Binding-site contacts:
Ligand atom N contacts residue TYR619 of chain 25.R at 3.6 Å.
Ligand atom O contacts residue TYR619 of chain 25.R at 2.7 Å.
Ligand atom CD2 contacts residue GLU894 of chain 25.R at 3.7 Å.
Ligand atom CD2 contacts residue ARG845 of chain 25.R at 4.0 Å.
Ligand atom CB contacts residue PHE896 of chain 25.R at 4.0 Å (hydrophobic).
Ligand atom CE1 contacts residue GLU894 of chain 25.R at 4.1 Å.
Ligand atom O contacts residue ALA857 of chain 25.R at 3.7 Å.
Ligand atom N contacts residue ASP618 of chain 25.R at 3.4 Å (salt-bridge).
Ligand atom CB contacts residue TYR619 of chain 25.R at 3.7 Å (hydrophobic).
Ligand atom CB contacts residue ARG649 of chain 25.R at 4.2 Å.
Ligand atom CB contacts residue ALA857 of chain 25.R at 4.2 Å (hydrophobic).
Ligand atom CB contacts residue GLU894 of chain 25.R at 3.4 Å.
Ligand atom O contacts residue ARG649 of chain 25.R at 3.3 Å (salt-bridge).
Ligand atom CD contacts residue ARG46 of chain 25.Q at 3.3 Å.
Ligand atom C contacts residue ARG845 of chain 25.R at 4.1 Å.
Ligand atom CD contacts residue ASN617 of chain 25.R at 3.1 Å.
Ligand atom CG contacts residue ARG46 of chain 25.Q at 3.1 Å.
Ligand atom CD contacts residue CYS621 of chain 25.R at 3.5 Å (hydrophobic).
Ligand atom C contacts residue TYR619 of chain 25.R at 3.2 Å (hydrophobic).
Ligand atom ND1 contacts residue LEU348 of chain 25.R at 3.6 Å.
Ligand atom N contacts residue CYS621 of chain 25.R at 3.0 Å (h-bond).
Ligand atom CA contacts residue TYR619 of chain 25.R at 4.1 Å (hydrophobic).
Ligand atom CB contacts residue CYS621 of chain 25.R at 3.5 Å (hydrophobic).
Ligand atom N contacts residue ARG649 of chain 25.R at 4.2 Å.
Ligand atom CA contacts residue CYS621 of chain 25.R at 3.2 Å (hydrophobic).
Ligand atom CB contacts residue LEU620 of chain 25.R at 3.8 Å (hydrophobic).
Ligand atom CB contacts residue ARG649 of chain 25.R at 4.1 Å.
Ligand atom C contacts residue ARG649 of chain 25.R at 3.9 Å.
Ligand atom NE2 contacts residue ARG845 of chain 25.R at 4.0 Å.
Ligand atom CG contacts residue ASN617 of chain 25.R at 3.7 Å.
Ligand atom N contacts residue ASN617 of chain 25.R at 2.9 Å (h-bond).
Ligand atom CE1 contacts residue LEU348 of chain 25.R at 3.5 Å (hydrophobic).
Ligand atom N contacts residue TYR619 of chain 25.R at 3.5 Å (h-bond).
Ligand atom CA contacts residue TYR619 of chain 25.R at 4.2 Å (hydrophobic).
Ligand atom ND1 contacts residue GLU894 of chain 25.R at 3.5 Å (salt-bridge).
Ligand atom CB contacts residue TYR619 of chain 25.R at 4.0 Å (hydrophobic).
Ligand atom NE2 contacts residue GLU894 of chain 25.R at 4.2 Å.
Ligand atom CA contacts residue ASN617 of chain 25.R at 4.1 Å.
Ligand atom CG contacts residue GLU894 of chain 25.R at 3.2 Å.
Ligand atom CG contacts residue CYS621 of chain 25.R at 3.9 Å (hydrophobic).

This protein binds this small molecule.
Small molecule (SMILES): NC(N)=NCCC[C@H](NC(=O)[C@@H]1CCCN1)C(=O)N[C@H](C=O)Cc1cnc[nH]1

Sequence of chain 25.R:
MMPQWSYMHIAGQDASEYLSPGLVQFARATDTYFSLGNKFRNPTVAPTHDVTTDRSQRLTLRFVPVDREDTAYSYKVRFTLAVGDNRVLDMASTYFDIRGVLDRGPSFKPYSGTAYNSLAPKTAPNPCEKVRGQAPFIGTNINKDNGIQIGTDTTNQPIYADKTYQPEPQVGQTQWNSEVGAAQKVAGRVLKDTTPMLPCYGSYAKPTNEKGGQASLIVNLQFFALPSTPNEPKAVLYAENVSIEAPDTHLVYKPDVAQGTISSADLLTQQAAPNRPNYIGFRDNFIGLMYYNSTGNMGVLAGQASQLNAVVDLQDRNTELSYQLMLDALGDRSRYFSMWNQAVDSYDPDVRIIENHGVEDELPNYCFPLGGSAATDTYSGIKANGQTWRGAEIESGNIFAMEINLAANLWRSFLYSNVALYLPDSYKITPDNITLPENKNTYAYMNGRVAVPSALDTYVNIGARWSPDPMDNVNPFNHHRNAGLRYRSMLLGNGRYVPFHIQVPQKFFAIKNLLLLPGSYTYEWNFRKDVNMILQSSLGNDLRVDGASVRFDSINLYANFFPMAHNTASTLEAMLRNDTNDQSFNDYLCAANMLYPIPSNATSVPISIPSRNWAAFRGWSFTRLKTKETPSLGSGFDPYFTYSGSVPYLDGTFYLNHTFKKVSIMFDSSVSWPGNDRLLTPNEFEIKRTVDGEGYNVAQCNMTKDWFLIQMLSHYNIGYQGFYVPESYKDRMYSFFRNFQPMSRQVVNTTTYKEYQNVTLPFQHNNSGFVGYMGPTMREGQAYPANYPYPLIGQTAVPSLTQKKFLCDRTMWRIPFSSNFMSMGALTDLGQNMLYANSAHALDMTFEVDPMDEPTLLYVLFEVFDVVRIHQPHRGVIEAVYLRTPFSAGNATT

Sequence of chain 25.Q:
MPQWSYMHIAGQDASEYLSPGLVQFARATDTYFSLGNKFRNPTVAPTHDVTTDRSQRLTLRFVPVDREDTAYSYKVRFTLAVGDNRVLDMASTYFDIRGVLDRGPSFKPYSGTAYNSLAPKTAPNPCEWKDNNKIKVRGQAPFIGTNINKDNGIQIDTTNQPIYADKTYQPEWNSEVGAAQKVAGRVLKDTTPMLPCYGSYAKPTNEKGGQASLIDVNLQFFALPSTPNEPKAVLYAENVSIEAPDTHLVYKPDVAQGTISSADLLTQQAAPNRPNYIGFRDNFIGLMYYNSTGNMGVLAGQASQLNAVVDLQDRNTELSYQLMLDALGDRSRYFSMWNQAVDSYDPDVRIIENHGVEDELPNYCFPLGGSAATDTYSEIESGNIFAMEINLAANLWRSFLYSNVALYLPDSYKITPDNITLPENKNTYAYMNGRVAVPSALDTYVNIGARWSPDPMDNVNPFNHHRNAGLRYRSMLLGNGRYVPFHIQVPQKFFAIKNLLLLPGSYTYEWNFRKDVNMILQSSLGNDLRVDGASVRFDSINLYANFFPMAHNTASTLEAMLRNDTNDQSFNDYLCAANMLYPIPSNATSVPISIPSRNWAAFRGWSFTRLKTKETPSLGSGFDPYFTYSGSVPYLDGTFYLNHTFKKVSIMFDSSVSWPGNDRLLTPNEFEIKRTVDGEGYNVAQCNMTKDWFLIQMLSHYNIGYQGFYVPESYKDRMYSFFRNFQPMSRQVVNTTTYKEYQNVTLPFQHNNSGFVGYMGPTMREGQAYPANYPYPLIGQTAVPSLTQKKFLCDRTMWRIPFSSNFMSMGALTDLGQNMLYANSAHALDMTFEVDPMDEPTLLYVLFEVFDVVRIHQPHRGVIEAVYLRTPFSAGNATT